Sequence of chain 1.E:
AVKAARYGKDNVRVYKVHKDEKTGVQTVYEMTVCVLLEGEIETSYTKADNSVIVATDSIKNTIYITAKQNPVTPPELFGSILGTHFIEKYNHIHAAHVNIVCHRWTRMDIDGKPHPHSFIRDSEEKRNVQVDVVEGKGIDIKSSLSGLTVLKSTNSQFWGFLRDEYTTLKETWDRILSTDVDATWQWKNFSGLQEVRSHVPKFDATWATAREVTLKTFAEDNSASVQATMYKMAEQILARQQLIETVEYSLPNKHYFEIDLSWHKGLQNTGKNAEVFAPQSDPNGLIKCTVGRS

Binding-site contacts:
Ligand atom N2 contacts residue ARG176 of chain 1.F at 3.1 Å (salt-bridge).
Ligand atom C5 contacts residue THR57 of chain 1.E at 3.9 Å.
Ligand atom O6 contacts residue THR57 of chain 1.E at 4.0 Å.
Ligand atom N9 contacts residue ARG176 of chain 1.F at 4.1 Å.
Ligand atom N1 contacts residue GLN228 of chain 1.F at 3.8 Å.
Ligand atom N7 contacts residue THR57 of chain 1.E at 2.9 Å (h-bond).
Ligand atom N7 contacts residue ALA56 of chain 1.E at 3.6 Å.
Ligand atom C8 contacts residue THR57 of chain 1.E at 3.3 Å.
Ligand atom N3 contacts residue PHE159 of chain 1.F at 3.7 Å.
Ligand atom N1 contacts residue PHE159 of chain 1.F at 3.7 Å.
Ligand atom C4 contacts residue ARG176 of chain 1.F at 4.1 Å.
Ligand atom N2 contacts residue GLN228 of chain 1.F at 4.4 Å.
Ligand atom C8 contacts residue ASP58 of chain 1.E at 4.0 Å.
Ligand atom N9 contacts residue THR57 of chain 1.E at 4.1 Å.
Ligand atom O6 contacts residue PHE159 of chain 1.F at 4.2 Å.
Ligand atom C6 contacts residue ILE54 of chain 1.E at 4.4 Å (hydrophobic).
Ligand atom N2 contacts residue VAL227 of chain 1.F at 3.0 Å.
Ligand atom C2 contacts residue PHE159 of chain 1.F at 3.7 Å (hydrophobic).
Ligand atom N9 contacts residue LEU170 of chain 1.F at 4.5 Å.
Ligand atom C8 contacts residue ALA56 of chain 1.E at 4.1 Å (hydrophobic).
Ligand atom C6 contacts residue GLN228 of chain 1.F at 4.1 Å.
Ligand atom N1 contacts residue ILE288 of chain 1.F at 4.4 Å.
Ligand atom C6 contacts residue THR57 of chain 1.E at 4.1 Å.
Ligand atom C4 contacts residue PHE159 of chain 1.F at 3.2 Å (hydrophobic).
Ligand atom O6 contacts residue TYR8 of chain 1.E at 3.9 Å.
Ligand atom C8 contacts residue LEU170 of chain 1.F at 4.3 Å (hydrophobic).
Ligand atom N7 contacts residue PHE159 of chain 1.F at 3.5 Å.
Ligand atom N7 contacts residue ASP58 of chain 1.E at 4.3 Å.
Ligand atom O6 contacts residue ILE54 of chain 1.E at 3.6 Å.
Ligand atom O6 contacts residue GLN228 of chain 1.F at 3.4 Å (h-bond).
Ligand atom C8 contacts residue PHE159 of chain 1.F at 3.2 Å (hydrophobic).
Ligand atom N9 contacts residue PHE159 of chain 1.F at 3.1 Å.
Ligand atom C6 contacts residue PHE159 of chain 1.F at 3.6 Å (hydrophobic).
Ligand atom N2 contacts residue PHE159 of chain 1.F at 4.2 Å.
Ligand atom N3 contacts residue ARG176 of chain 1.F at 3.3 Å (salt-bridge).
Ligand atom C2 contacts residue ARG176 of chain 1.F at 3.7 Å.
Ligand atom C5 contacts residue PHE159 of chain 1.F at 3.1 Å (hydrophobic).
Ligand atom C2 contacts residue VAL227 of chain 1.F at 4.1 Å (hydrophobic).

Sequence of chain 1.F:
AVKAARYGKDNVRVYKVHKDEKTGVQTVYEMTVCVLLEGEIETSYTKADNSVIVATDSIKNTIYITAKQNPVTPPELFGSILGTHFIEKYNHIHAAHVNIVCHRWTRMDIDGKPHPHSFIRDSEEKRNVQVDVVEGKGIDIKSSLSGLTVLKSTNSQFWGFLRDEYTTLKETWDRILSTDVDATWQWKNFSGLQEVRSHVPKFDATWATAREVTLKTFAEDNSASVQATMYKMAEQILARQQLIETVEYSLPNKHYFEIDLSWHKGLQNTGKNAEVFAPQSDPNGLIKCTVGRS

A protein and the small-molecule ligand that binds it are described below.
Small molecule (SMILES): Nc1nc2[nH]cnc2c(=O)[nH]1